Sequence of chain 1.G:
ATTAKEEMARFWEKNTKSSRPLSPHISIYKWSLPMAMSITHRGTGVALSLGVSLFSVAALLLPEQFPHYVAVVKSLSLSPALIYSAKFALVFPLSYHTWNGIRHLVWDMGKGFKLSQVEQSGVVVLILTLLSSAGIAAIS

This small molecule binds to this protein.
Small molecule (SMILES): CC1=C(C(=O)Nc2ccccc2)SCCO1

Sequence of chain 1.H:
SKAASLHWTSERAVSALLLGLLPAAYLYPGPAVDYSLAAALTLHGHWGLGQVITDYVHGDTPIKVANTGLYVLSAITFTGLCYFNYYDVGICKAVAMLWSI

Sequence of chain 1.F:
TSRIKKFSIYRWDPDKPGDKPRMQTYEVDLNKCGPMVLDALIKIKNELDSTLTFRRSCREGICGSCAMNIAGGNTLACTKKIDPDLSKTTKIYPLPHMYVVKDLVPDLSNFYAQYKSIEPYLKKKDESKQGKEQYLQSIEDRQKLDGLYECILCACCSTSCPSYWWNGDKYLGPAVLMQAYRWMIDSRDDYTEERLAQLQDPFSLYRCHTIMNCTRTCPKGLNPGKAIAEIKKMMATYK

Binding-site contacts:
Ligand atom C1 contacts residue SER170 of chain 1.F at 3.6 Å.
Ligand atom O7 contacts residue HIS216 of chain 1.F at 3.1 Å.
Ligand atom C2 contacts residue ARG43 of chain 1.G at 3.5 Å.
Ligand atom C2 contacts residue TYR58 of chain 1.H at 4.0 Å (hydrophobic).
Ligand atom C15 contacts residue TRP173 of chain 1.F at 3.7 Å (hydrophobic).
Ligand atom N10 contacts residue ILE40 of chain 1.G at 3.8 Å.
Ligand atom C15 contacts residue ILE27 of chain 1.G at 4.1 Å (hydrophobic).
Ligand atom C12 contacts residue MET36 of chain 1.G at 3.9 Å (hydrophobic).
Ligand atom C1 contacts residue ASP57 of chain 1.H at 3.6 Å.
Ligand atom S4 contacts residue SER39 of chain 1.G at 3.7 Å.
Ligand atom C6 contacts residue HIS216 of chain 1.F at 3.8 Å.
Ligand atom C2 contacts residue HIS216 of chain 1.F at 4.1 Å.
Ligand atom C6 contacts residue ARG43 of chain 1.G at 3.3 Å.
Ligand atom O9 contacts residue TYR58 of chain 1.H at 2.6 Å (h-bond).
Ligand atom C12 contacts residue PRO169 of chain 1.F at 3.9 Å (hydrophobic).
Ligand atom C1 contacts residue ARG43 of chain 1.G at 3.8 Å.
Ligand atom C11 contacts residue ILE40 of chain 1.G at 3.7 Å (hydrophobic).
Ligand atom C3 contacts residue ARG43 of chain 1.G at 4.0 Å.
Ligand atom C8 contacts residue PRO169 of chain 1.F at 4.0 Å (hydrophobic).
Ligand atom C13 contacts residue TRP32 of chain 1.G at 3.8 Å (hydrophobic).
Ligand atom N10 contacts residue PRO169 of chain 1.F at 3.9 Å.
Ligand atom C3 contacts residue TYR58 of chain 1.H at 3.6 Å (hydrophobic).
Ligand atom C11 contacts residue PRO169 of chain 1.F at 4.0 Å (hydrophobic).
Ligand atom C2 contacts residue ILE218 of chain 1.F at 3.8 Å (hydrophobic).
Ligand atom C5 contacts residue SER39 of chain 1.G at 3.1 Å.
Ligand atom C3 contacts residue ILE218 of chain 1.F at 4.0 Å (hydrophobic).
Ligand atom C1 contacts residue TYR58 of chain 1.H at 4.0 Å (hydrophobic).
Ligand atom C8 contacts residue TYR58 of chain 1.H at 3.4 Å (hydrophobic).
Ligand atom C1 contacts residue HIS216 of chain 1.F at 4.1 Å.
Ligand atom S4 contacts residue ILE40 of chain 1.G at 4.0 Å.
Ligand atom C8 contacts residue TRP173 of chain 1.F at 4.0 Å (hydrophobic).
Ligand atom C16 contacts residue TRP173 of chain 1.F at 4.0 Å (hydrophobic).
Ligand atom O7 contacts residue ILE218 of chain 1.F at 3.9 Å.
Ligand atom C13 contacts residue MET36 of chain 1.G at 3.6 Å (hydrophobic).
Ligand atom O7 contacts residue ARG43 of chain 1.G at 3.6 Å.
Ligand atom O9 contacts residue TRP173 of chain 1.F at 3.0 Å (h-bond).
Ligand atom C1 contacts residue TRP173 of chain 1.F at 4.0 Å (hydrophobic).
Ligand atom O7 contacts residue ASP57 of chain 1.H at 4.0 Å.
Ligand atom C12 contacts residue ILE40 of chain 1.G at 3.7 Å (hydrophobic).
Ligand atom C14 contacts residue ILE27 of chain 1.G at 3.9 Å (hydrophobic).